Sequence of chain 9.A:
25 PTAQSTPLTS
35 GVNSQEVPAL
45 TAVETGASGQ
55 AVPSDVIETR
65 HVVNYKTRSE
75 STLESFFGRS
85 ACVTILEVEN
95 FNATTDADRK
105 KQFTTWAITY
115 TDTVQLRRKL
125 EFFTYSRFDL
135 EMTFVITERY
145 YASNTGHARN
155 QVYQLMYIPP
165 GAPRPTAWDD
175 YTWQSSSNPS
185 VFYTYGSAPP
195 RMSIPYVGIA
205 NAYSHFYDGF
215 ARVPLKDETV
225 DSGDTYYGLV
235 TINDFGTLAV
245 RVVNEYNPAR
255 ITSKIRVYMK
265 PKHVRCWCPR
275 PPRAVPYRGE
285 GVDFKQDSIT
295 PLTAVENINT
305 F

The protein below binds the small molecule below.
Small molecule (SMILES): CC(=O)N[C@H]1[C@H]([C@H](O)[C@H](O)CO)O[C@@](O)(C(=O)O)C[C@@H]1O

Sequence of chain 10.A:
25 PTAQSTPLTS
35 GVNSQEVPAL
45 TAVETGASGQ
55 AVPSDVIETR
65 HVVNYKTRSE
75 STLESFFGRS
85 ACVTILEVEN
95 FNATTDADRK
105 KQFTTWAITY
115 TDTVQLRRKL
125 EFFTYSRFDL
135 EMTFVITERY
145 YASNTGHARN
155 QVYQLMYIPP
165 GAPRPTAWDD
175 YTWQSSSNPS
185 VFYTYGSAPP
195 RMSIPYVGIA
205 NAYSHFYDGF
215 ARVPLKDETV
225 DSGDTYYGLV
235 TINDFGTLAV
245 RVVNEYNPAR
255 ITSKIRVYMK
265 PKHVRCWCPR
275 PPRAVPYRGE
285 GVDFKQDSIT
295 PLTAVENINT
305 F

Binding-site contacts:
Ligand atom C11 contacts residue TYR145 of chain 10.A at 3.7 Å (hydrophobic).
Ligand atom O10 contacts residue TYR250 of chain 9.A at 2.8 Å (h-bond).
Ligand atom O1A contacts residue SER147 of chain 10.A at 3.1 Å (h-bond).
Ligand atom N5 contacts residue TYR250 of chain 9.A at 4.4 Å.
Ligand atom O4 contacts residue TYR145 of chain 10.A at 4.2 Å.
Ligand atom N5 contacts residue TYR145 of chain 10.A at 2.6 Å (h-bond).
Ligand atom O1A contacts residue ASN148 of chain 10.A at 4.3 Å.
Ligand atom C5 contacts residue TYR145 of chain 10.A at 3.3 Å (hydrophobic).
Ligand atom C10 contacts residue TYR250 of chain 9.A at 3.5 Å (hydrophobic).
Ligand atom O1B contacts residue ALA146 of chain 10.A at 4.3 Å.
Ligand atom C3 contacts residue PRO252 of chain 9.A at 3.8 Å (hydrophobic).
Ligand atom O8 contacts residue ALA146 of chain 10.A at 3.3 Å.
Ligand atom O4 contacts residue ASN251 of chain 9.A at 4.1 Å.
Ligand atom C6 contacts residue ALA146 of chain 10.A at 4.2 Å (hydrophobic).
Ligand atom C11 contacts residue ARG143 of chain 10.A at 4.0 Å.
Ligand atom O1B contacts residue PRO252 of chain 9.A at 3.3 Å.
Ligand atom C11 contacts residue TYR250 of chain 9.A at 3.7 Å (hydrophobic).
Ligand atom C4 contacts residue PRO252 of chain 9.A at 3.7 Å (hydrophobic).
Ligand atom C1 contacts residue SER147 of chain 10.A at 3.6 Å.
Ligand atom C7 contacts residue TYR145 of chain 10.A at 3.9 Å (hydrophobic).
Ligand atom C9 contacts residue TYR145 of chain 10.A at 4.4 Å (hydrophobic).
Ligand atom C10 contacts residue TYR145 of chain 10.A at 3.6 Å (hydrophobic).
Ligand atom C6 contacts residue TYR145 of chain 10.A at 3.4 Å (hydrophobic).
Ligand atom C8 contacts residue ALA146 of chain 10.A at 4.5 Å (hydrophobic).
Ligand atom O4 contacts residue TYR250 of chain 9.A at 3.4 Å.
Ligand atom O1A contacts residue ALA146 of chain 10.A at 3.2 Å.
Ligand atom O4 contacts residue PRO252 of chain 9.A at 3.6 Å.
Ligand atom C1 contacts residue ALA146 of chain 10.A at 4.0 Å (hydrophobic).
Ligand atom C4 contacts residue TYR145 of chain 10.A at 3.6 Å (hydrophobic).
Ligand atom O1B contacts residue SER147 of chain 10.A at 2.7 Å (h-bond).
Ligand atom C1 contacts residue PRO252 of chain 9.A at 4.0 Å (hydrophobic).